Binding-site contacts:
Ligand atom C31 contacts residue ARG91 of chain 1.A at 3.5 Å.
Ligand atom N03 contacts residue ALA141 of chain 1.A at 3.0 Å (h-bond).
Ligand atom C12 contacts residue SER119 of chain 1.A at 3.8 Å.
Ligand atom O10 contacts residue ASP145 of chain 1.A at 3.0 Å (salt-bridge).
Ligand atom C14 contacts residue VAL144 of chain 1.A at 3.6 Å (hydrophobic).
Ligand atom C21 contacts residue GLY118 of chain 1.A at 3.5 Å.
Ligand atom C29 contacts residue ASN107 of chain 1.A at 3.3 Å.
Ligand atom C17 contacts residue SER119 of chain 1.A at 3.6 Å.
Ligand atom O10 contacts residue VAL144 of chain 1.A at 3.3 Å.
Ligand atom C32 contacts residue PHE89 of chain 1.A at 3.7 Å (hydrophobic).
Ligand atom O10 contacts residue VAL140 of chain 1.A at 3.7 Å.
Ligand atom C22 contacts residue LYS117 of chain 1.A at 3.8 Å.
Ligand atom O18 contacts residue GLY118 of chain 1.A at 3.6 Å.
Ligand atom C21 contacts residue SER119 of chain 1.A at 3.4 Å.
Ligand atom C30 contacts residue PHE89 of chain 1.A at 3.5 Å (hydrophobic).
Ligand atom C30 contacts residue GAR1 of chain 1.B at 3.3 Å.
Ligand atom C02 contacts residue ALA141 of chain 1.A at 3.7 Å (hydrophobic).
Ligand atom O27 contacts residue SER119 of chain 1.A at 3.8 Å.
Ligand atom N01 contacts residue LEU93 of chain 1.A at 3.2 Å (h-bond).
Ligand atom N03 contacts residue VAL140 of chain 1.A at 3.4 Å.
Ligand atom C20 contacts residue SER119 of chain 1.A at 3.7 Å.
Ligand atom C17 contacts residue GLY118 of chain 1.A at 3.6 Å.
Ligand atom C32 contacts residue MET90 of chain 1.A at 3.6 Å (hydrophobic).
Ligand atom C04 contacts residue ALA141 of chain 1.A at 3.8 Å (hydrophobic).
Ligand atom C31 contacts residue PHE89 of chain 1.A at 3.0 Å (hydrophobic).
Ligand atom N19 contacts residue SER119 of chain 1.A at 3.1 Å (h-bond).
Ligand atom C04 contacts residue VAL140 of chain 1.A at 3.5 Å (hydrophobic).
Ligand atom O24 contacts residue LYS117 of chain 1.A at 3.2 Å (salt-bridge).
Ligand atom N11 contacts residue ALA141 of chain 1.A at 3.7 Å.
Ligand atom N11 contacts residue LEU93 of chain 1.A at 3.1 Å (h-bond).
Ligand atom C29 contacts residue PHE89 of chain 1.A at 3.6 Å (hydrophobic).
Ligand atom S07 contacts residue ARG91 of chain 1.A at 3.0 Å (salt-bridge).
Ligand atom N11 contacts residue VAL98 of chain 1.A at 3.4 Å.
Ligand atom N13 contacts residue SER119 of chain 1.A at 3.5 Å.
Ligand atom N11 contacts residue GLU142 of chain 1.A at 3.9 Å.
Ligand atom C23 contacts residue LYS117 of chain 1.A at 3.4 Å.
Ligand atom N03 contacts residue VAL144 of chain 1.A at 3.8 Å.
Ligand atom O25 contacts residue GLN124 of chain 1.A at 3.7 Å.
Ligand atom C04 contacts residue VAL144 of chain 1.A at 3.6 Å (hydrophobic).
Ligand atom C22 contacts residue GLY118 of chain 1.A at 3.6 Å.

A protein and the small-molecule ligand that binds it are described below.
Small molecule (SMILES): Nc1nc2sc(CCCCc3ccc(C(=O)N[C@@H](CCC(=O)O)C(=O)O)nc3)cc2c(=O)[nH]1

Sequence of chain 1.A:
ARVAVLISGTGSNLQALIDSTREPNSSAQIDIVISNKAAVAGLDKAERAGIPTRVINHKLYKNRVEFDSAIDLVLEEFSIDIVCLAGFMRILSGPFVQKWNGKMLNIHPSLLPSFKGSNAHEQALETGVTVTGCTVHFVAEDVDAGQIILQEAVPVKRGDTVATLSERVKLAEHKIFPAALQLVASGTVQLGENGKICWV